Sequence of chain 1.E:
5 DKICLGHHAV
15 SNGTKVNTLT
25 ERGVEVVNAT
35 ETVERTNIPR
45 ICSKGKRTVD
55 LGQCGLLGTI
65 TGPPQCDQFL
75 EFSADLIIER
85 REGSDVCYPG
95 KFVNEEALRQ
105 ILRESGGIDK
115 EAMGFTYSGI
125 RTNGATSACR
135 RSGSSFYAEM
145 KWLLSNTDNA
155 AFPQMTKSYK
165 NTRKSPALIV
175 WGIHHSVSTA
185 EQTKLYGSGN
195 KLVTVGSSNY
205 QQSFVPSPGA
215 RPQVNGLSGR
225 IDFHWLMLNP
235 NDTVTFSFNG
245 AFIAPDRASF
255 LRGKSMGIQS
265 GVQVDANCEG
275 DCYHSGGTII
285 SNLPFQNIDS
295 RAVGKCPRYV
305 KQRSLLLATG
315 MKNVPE

Sequence of chain 1.F:
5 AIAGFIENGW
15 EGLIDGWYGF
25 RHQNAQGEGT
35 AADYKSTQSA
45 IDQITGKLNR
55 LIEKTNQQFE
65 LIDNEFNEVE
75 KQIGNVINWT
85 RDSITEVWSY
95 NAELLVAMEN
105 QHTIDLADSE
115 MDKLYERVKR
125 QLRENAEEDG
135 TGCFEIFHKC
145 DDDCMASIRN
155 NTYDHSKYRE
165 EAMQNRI

Binding-site contacts:
Ligand atom C8 contacts residue ASN79 of chain 1.F at 3.2 Å.
Ligand atom O7 contacts residue ASN82 of chain 1.F at 4.1 Å.
Ligand atom N2 contacts residue GLU72 of chain 1.F at 4.2 Å.
Ligand atom N2 contacts residue ASN79 of chain 1.F at 4.4 Å.
Ligand atom O6 contacts residue ARG85 of chain 1.F at 4.3 Å.
Ligand atom C7 contacts residue GLU72 of chain 1.F at 4.2 Å.
Ligand atom N2 contacts residue ASN82 of chain 1.F at 3.0 Å (h-bond).
Ligand atom C4 contacts residue ASN82 of chain 1.F at 4.3 Å.
Ligand atom O5 contacts residue ASN82 of chain 1.F at 2.3 Å (h-bond).
Ligand atom C8 contacts residue LYS75 of chain 1.F at 3.8 Å.
Ligand atom C8 contacts residue GLU72 of chain 1.F at 3.5 Å.
Ligand atom C2 contacts residue ASN82 of chain 1.F at 2.5 Å.
Ligand atom C3 contacts residue ASN82 of chain 1.F at 3.9 Å.
Ligand atom C7 contacts residue ASN82 of chain 1.F at 3.7 Å.
Ligand atom C1 contacts residue ASN82 of chain 1.F at 1.5 Å.
Ligand atom O3 contacts residue GLU72 of chain 1.F at 4.3 Å.
Ligand atom C7 contacts residue ASN79 of chain 1.F at 3.5 Å.
Ligand atom C5 contacts residue ASN82 of chain 1.F at 3.7 Å.
Ligand atom O7 contacts residue ASN79 of chain 1.F at 3.4 Å (h-bond).
Ligand atom O6 contacts residue ARG295 of chain 1.E at 4.0 Å.
Ligand atom C8 contacts residue GLY78 of chain 1.F at 4.5 Å.

A protein and the small-molecule ligand that binds it are described below.
Small molecule (SMILES): CC(=O)N[C@@H]1[C@@H](O)[C@H](O)[C@@H](CO)O[C@H]1O